Binding-site contacts:
Ligand atom O1B contacts residue ASN200 of chain 1.F at 3.7 Å.
Ligand atom N9 contacts residue GLY409 of chain 1.E at 3.7 Å.
Ligand atom O2B contacts residue MG1 of chain 1.S at 2.0 Å.
Ligand atom O1A contacts residue SER204 of chain 1.F at 3.3 Å.
Ligand atom C5 contacts residue GLY409 of chain 1.E at 3.7 Å.
Ligand atom N6 contacts residue TYR408 of chain 1.E at 2.9 Å (h-bond).
Ligand atom PG contacts residue MG1 of chain 1.S at 3.9 Å.
Ligand atom O1B contacts residue LYS203 of chain 1.F at 3.1 Å.
Ligand atom N7 contacts residue ARG407 of chain 1.E at 3.3 Å (salt-bridge).
Ligand atom O3G contacts residue GLU227 of chain 1.F at 2.9 Å (salt-bridge).
Ligand atom C2 contacts residue ASP410 of chain 1.E at 3.9 Å.
Ligand atom C8 contacts residue GLY409 of chain 1.E at 3.8 Å.
Ligand atom O2A contacts residue ARG236 of chain 1.F at 3.4 Å (salt-bridge).
Ligand atom O2' contacts residue LYS411 of chain 1.E at 3.3 Å (salt-bridge).
Ligand atom O3A contacts residue LYS203 of chain 1.F at 3.6 Å (salt-bridge).
Ligand atom PA contacts residue ARG236 of chain 1.F at 3.6 Å.
Ligand atom O1B contacts residue GLY198 of chain 1.F at 3.8 Å.
Ligand atom S1G contacts residue ASN200 of chain 1.F at 3.6 Å.
Ligand atom O2B contacts residue SER204 of chain 1.F at 3.1 Å (h-bond).
Ligand atom O3B contacts residue ASN200 of chain 1.F at 3.5 Å (h-bond).
Ligand atom C4 contacts residue GLY409 of chain 1.E at 3.6 Å.
Ligand atom C2' contacts residue GLY409 of chain 1.E at 3.9 Å.
Ligand atom O2G contacts residue GLU227 of chain 1.F at 3.5 Å (salt-bridge).
Ligand atom O1A contacts residue LEU205 of chain 1.F at 3.4 Å (h-bond).
Ligand atom O3A contacts residue GLY202 of chain 1.F at 3.5 Å (h-bond).
Ligand atom S1G contacts residue VAL199 of chain 1.F at 3.6 Å.
Ligand atom C3' contacts residue ASN200 of chain 1.F at 3.2 Å.
Ligand atom N3 contacts residue ASP410 of chain 1.E at 3.7 Å.
Ligand atom O2G contacts residue LYS405 of chain 1.E at 3.3 Å.
Ligand atom O1A contacts residue ARG236 of chain 1.F at 3.1 Å (salt-bridge).
Ligand atom O2G contacts residue ARG407 of chain 1.E at 2.7 Å (salt-bridge).
Ligand atom O2' contacts residue ASP410 of chain 1.E at 3.3 Å (salt-bridge).
Ligand atom PB contacts residue MG1 of chain 1.S at 3.5 Å.
Ligand atom C6 contacts residue TYR408 of chain 1.E at 3.5 Å (hydrophobic).
Ligand atom C5' contacts residue GLY202 of chain 1.F at 3.5 Å.
Ligand atom O3' contacts residue ASN200 of chain 1.F at 2.6 Å (h-bond).
Ligand atom O2' contacts residue LYS423 of chain 1.F at 3.7 Å.
Ligand atom O3G contacts residue MG1 of chain 1.S at 2.6 Å.
Ligand atom O2A contacts residue MG1 of chain 1.S at 3.7 Å.
Ligand atom C6 contacts residue GLY409 of chain 1.E at 3.9 Å.

Sequence of chain 1.E:
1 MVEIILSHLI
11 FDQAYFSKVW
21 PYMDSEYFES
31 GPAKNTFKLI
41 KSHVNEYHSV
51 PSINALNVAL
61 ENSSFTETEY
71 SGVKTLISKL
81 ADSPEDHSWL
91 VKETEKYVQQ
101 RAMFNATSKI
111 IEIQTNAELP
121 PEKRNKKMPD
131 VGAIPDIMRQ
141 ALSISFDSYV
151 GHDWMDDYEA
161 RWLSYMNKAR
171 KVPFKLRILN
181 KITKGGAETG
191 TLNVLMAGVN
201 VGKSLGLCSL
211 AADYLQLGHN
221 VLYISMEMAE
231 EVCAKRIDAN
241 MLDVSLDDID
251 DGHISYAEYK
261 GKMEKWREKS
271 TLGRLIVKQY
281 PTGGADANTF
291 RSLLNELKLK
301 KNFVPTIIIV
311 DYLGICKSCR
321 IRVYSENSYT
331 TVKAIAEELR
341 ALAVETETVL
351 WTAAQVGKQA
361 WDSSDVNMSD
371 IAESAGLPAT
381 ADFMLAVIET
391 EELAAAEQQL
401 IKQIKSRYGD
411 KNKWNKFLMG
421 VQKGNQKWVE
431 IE

The small molecule below binds the protein below.
Small molecule (SMILES): Nc1ncnc2c1ncn2[C@@H]1O[C@H](COP(=O)(O)OP(=O)(O)OP(O)(O)=S)[C@@H](O)[C@H]1O

Sequence of chain 1.F:
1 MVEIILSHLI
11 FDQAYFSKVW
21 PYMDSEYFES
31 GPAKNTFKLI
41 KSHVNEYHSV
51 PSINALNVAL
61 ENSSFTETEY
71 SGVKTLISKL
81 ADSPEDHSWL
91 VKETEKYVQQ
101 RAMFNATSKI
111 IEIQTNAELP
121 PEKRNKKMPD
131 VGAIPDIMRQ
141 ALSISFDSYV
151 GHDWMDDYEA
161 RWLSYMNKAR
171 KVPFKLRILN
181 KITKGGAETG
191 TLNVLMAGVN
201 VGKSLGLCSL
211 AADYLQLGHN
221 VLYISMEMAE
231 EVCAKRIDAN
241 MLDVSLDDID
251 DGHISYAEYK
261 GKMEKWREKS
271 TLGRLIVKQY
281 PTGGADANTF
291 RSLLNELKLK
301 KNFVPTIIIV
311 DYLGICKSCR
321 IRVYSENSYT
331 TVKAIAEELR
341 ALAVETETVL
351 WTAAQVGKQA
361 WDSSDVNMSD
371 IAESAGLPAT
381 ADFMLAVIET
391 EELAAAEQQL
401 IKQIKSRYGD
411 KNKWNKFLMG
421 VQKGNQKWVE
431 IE